This protein binds this small molecule.
Small molecule (SMILES): CC(=O)N[C@@H]1[C@@H](O)[C@H](O)[C@@H](CO)O[C@H]1O

Sequence of chain 1.B:
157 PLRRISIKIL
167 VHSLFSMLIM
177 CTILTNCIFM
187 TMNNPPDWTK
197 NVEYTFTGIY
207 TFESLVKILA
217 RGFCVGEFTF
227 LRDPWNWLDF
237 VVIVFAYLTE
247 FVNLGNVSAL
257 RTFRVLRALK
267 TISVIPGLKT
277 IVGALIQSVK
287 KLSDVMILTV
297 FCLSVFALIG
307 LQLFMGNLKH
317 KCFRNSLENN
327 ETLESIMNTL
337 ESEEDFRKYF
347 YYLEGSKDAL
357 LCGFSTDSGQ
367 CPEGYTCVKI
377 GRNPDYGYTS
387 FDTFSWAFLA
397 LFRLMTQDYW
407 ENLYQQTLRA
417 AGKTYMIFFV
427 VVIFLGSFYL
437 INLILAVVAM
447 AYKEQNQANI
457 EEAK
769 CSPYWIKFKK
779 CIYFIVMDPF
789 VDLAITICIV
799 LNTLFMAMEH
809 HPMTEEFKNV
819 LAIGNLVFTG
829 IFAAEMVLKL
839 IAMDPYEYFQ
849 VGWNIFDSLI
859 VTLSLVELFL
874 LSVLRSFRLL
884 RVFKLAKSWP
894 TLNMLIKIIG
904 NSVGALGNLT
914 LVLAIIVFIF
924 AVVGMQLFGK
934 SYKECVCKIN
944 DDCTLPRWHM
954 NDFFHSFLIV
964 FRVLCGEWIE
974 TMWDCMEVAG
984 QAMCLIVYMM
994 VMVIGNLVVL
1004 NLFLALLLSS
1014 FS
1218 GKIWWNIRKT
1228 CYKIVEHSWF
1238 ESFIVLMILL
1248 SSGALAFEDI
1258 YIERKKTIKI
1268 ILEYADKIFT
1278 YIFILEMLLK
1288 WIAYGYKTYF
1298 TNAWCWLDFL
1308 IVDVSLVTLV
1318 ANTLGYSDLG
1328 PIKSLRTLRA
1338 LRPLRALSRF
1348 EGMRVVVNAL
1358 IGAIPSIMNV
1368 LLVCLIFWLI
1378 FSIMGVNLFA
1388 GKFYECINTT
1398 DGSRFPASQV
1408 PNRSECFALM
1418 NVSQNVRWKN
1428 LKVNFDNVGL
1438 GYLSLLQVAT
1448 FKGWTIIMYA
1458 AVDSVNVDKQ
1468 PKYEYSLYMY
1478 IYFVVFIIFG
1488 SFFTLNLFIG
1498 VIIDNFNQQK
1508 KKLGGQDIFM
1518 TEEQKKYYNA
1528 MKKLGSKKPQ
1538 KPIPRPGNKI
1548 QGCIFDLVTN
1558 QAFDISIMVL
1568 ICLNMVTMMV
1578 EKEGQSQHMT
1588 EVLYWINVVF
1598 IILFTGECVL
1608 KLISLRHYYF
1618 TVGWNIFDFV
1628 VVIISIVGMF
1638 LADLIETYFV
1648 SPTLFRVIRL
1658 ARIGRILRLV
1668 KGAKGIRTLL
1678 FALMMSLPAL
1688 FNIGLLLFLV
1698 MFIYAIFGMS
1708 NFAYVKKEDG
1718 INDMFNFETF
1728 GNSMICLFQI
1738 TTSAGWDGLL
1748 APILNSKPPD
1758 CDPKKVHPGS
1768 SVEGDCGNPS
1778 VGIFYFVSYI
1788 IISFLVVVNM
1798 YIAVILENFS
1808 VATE

Binding-site contacts:
Ligand atom C3 contacts residue ASN326 of chain 1.B at 4.0 Å.
Ligand atom C4 contacts residue ASN326 of chain 1.B at 4.3 Å.
Ligand atom O5 contacts residue ASN326 of chain 1.B at 2.3 Å (h-bond).
Ligand atom C2 contacts residue ASN326 of chain 1.B at 2.7 Å.
Ligand atom C7 contacts residue ASN326 of chain 1.B at 4.1 Å.
Ligand atom C5 contacts residue ASN326 of chain 1.B at 3.6 Å.
Ligand atom C1 contacts residue ASN326 of chain 1.B at 1.5 Å.
Ligand atom O7 contacts residue ASN326 of chain 1.B at 4.0 Å.
Ligand atom N2 contacts residue ASN326 of chain 1.B at 3.2 Å (h-bond).